Sequence of chain 1.A:
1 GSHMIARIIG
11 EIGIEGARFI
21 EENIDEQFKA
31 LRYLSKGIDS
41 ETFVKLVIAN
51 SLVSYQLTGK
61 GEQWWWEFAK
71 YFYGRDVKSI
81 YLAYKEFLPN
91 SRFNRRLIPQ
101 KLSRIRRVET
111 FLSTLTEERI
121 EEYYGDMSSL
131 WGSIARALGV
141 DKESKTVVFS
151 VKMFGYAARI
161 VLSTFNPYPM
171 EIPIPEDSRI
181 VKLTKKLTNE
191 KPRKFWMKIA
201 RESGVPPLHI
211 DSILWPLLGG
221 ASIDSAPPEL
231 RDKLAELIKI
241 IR

This protein binds this small molecule.
Small molecule (SMILES): Nc1ccn([C@H]2C[C@H](O[P](=O)(O)OC[C@H]3O[C@@H](n4cnc5c(N)ncnc54)C[C@@H]3O[P](=O)(O)OC[C@H]3O[C@@H](n4cnc5c(N)ncnc54)C[C@@H]3O[P](=O)(O)OC[C@H]3O[C@@H](n4cnc5c(N)ncnc54)C[C@@H]3O)[C@@H](CO[P](=O)(O)O[C@H]3C[C@H](n4cnc5c(N)ncnc54)O[C@@H]3CO[P](=O)(O)O[C@H]3C[C@H](n4cnc5c(N)ncnc54)O[C@@H]3CO[P](=O)(O)O[C@H]3C[C@H](n4cnc5c(N)ncnc54)O[C@@H]3CO[P](=O)(O)O[C@H]3C[C@H](n4cnc5c(=O)nc(N)[nH]c54)O[C@@H]3CO[P](=O)(O)O[C@H]3C[C@H](n4cnc5c(N)ncnc54)O[C@@H]3CO)O2)c(=O)n1

Binding-site contacts:
Ligand atom N1 contacts residue DT3 of chain 1.B at 2.9 Å (h-bond).
Ligand atom N6 contacts residue ARG96 of chain 1.A at 3.5 Å (salt-bridge).
Ligand atom C2 contacts residue DT5 of chain 1.B at 3.6 Å.
Ligand atom C2 contacts residue ARG96 of chain 1.A at 3.5 Å.
Ligand atom N6 contacts residue DC8 of chain 1.B at 3.4 Å (h-bond).
Ligand atom N1 contacts residue ARG96 of chain 1.A at 3.4 Å (salt-bridge).
Ligand atom N6 contacts residue DT6 of chain 1.B at 3.1 Å (h-bond).
Ligand atom N1 contacts residue DC8 of chain 1.B at 2.8 Å (h-bond).
Ligand atom N1 contacts residue DT9 of chain 1.B at 2.6 Å (h-bond).
Ligand atom C2 contacts residue DT9 of chain 1.B at 3.2 Å.
Ligand atom N6 contacts residue DT7 of chain 1.B at 3.0 Å (h-bond).
Ligand atom O4' contacts residue ARG96 of chain 1.A at 3.4 Å.
Ligand atom C2 contacts residue DT6 of chain 1.B at 3.0 Å.
Ligand atom O4' contacts residue LEU97 of chain 1.A at 3.1 Å (h-bond).
Ligand atom N6 contacts residue DT5 of chain 1.B at 2.9 Å (h-bond).
Ligand atom N1 contacts residue DT5 of chain 1.B at 2.8 Å (h-bond).
Ligand atom C2 contacts residue DT3 of chain 1.B at 3.4 Å.
Ligand atom OP1 contacts residue ARG95 of chain 1.A at 3.1 Å (salt-bridge).
Ligand atom N1 contacts residue DT6 of chain 1.B at 2.8 Å (h-bond).
Ligand atom O2 contacts residue ARG96 of chain 1.A at 2.8 Å (salt-bridge).
Ligand atom O3' contacts residue ARG95 of chain 1.A at 3.0 Å (salt-bridge).
Ligand atom C6 contacts residue ARG96 of chain 1.A at 3.4 Å.
Ligand atom N3 contacts residue DT6 of chain 1.B at 3.5 Å (h-bond).
Ligand atom N1 contacts residue DT2 of chain 1.B at 2.6 Å (h-bond).
Ligand atom N1 contacts residue DT1 of chain 1.B at 2.9 Å (h-bond).
Ligand atom N6 contacts residue DT2 of chain 1.B at 3.0 Å (h-bond).
Ligand atom O6 contacts residue DT7 of chain 1.B at 3.3 Å (h-bond).
Ligand atom N3 contacts residue ARG96 of chain 1.A at 3.4 Å.
Ligand atom O6 contacts residue DC8 of chain 1.B at 2.9 Å (h-bond).
Ligand atom N2 contacts residue DC8 of chain 1.B at 2.7 Å (h-bond).
Ligand atom C2 contacts residue DT7 of chain 1.B at 3.6 Å.
Ligand atom N6 contacts residue DT9 of chain 1.B at 3.4 Å (h-bond).
Ligand atom N3 contacts residue LEU97 of chain 1.A at 3.4 Å.
Ligand atom C2 contacts residue DT1 of chain 1.B at 3.4 Å.
Ligand atom N6 contacts residue DT3 of chain 1.B at 3.0 Å (h-bond).
Ligand atom N1 contacts residue DT7 of chain 1.B at 2.9 Å (h-bond).
Ligand atom N3 contacts residue ARG96 of chain 1.A at 3.3 Å (salt-bridge).
Ligand atom C2 contacts residue DT2 of chain 1.B at 3.3 Å.
Ligand atom C6 contacts residue DT7 of chain 1.B at 3.6 Å.
Ligand atom N6 contacts residue DT1 of chain 1.B at 2.9 Å (h-bond).